The protein below binds the small molecule below.
Small molecule (SMILES): O=C([O-])C(=O)[O-]

Sequence of chain 2.A:
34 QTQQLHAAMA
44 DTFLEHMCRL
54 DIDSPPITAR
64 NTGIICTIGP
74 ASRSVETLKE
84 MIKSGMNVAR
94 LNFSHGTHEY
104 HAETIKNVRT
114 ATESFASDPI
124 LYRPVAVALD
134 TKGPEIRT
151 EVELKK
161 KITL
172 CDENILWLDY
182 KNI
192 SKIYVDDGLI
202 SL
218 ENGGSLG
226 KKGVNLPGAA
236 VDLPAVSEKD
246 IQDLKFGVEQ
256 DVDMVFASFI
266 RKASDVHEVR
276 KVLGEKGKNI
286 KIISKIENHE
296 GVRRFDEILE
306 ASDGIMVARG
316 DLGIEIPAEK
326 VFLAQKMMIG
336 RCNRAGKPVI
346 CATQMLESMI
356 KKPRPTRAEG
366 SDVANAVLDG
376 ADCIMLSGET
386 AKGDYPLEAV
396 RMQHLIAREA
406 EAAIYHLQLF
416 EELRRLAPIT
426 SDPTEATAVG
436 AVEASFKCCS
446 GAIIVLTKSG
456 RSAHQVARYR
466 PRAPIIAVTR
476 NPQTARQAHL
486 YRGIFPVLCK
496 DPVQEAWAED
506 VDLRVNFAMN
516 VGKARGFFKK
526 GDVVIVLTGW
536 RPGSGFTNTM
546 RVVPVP

Binding-site contacts:
Ligand atom O2 contacts residue MG1 of chain 2.G at 2.3 Å.
Ligand atom O1 contacts residue ALA313 of chain 2.A at 4.4 Å.
Ligand atom C2 contacts residue THR348 of chain 2.A at 3.5 Å.
Ligand atom C2 contacts residue GLY315 of chain 2.A at 3.8 Å.
Ligand atom O3 contacts residue MET380 of chain 2.A at 4.2 Å.
Ligand atom C2 contacts residue ALA313 of chain 2.A at 3.4 Å (hydrophobic).
Ligand atom C1 contacts residue MG1 of chain 2.G at 2.8 Å.
Ligand atom C1 contacts residue LYS290 of chain 2.A at 3.3 Å.
Ligand atom O3 contacts residue MET311 of chain 2.A at 3.2 Å.
Ligand atom O3 contacts residue THR348 of chain 2.A at 3.6 Å.
Ligand atom O1 contacts residue GLU292 of chain 2.A at 3.6 Å (salt-bridge).
Ligand atom O4 contacts residue ARG314 of chain 2.A at 3.5 Å (salt-bridge).
Ligand atom O1 contacts residue ASP316 of chain 2.A at 3.9 Å.
Ligand atom O3 contacts residue ARG93 of chain 2.A at 4.3 Å.
Ligand atom O4 contacts residue ALA313 of chain 2.A at 3.2 Å.
Ligand atom C1 contacts residue MET311 of chain 2.A at 4.0 Å (hydrophobic).
Ligand atom O4 contacts residue THR348 of chain 2.A at 2.4 Å (h-bond).
Ligand atom O2 contacts residue ASP316 of chain 2.A at 2.7 Å (salt-bridge).
Ligand atom O1 contacts residue MG1 of chain 2.G at 2.1 Å.
Ligand atom O4 contacts residue GLY315 of chain 2.A at 2.9 Å (h-bond).
Ligand atom C1 contacts residue GLU292 of chain 2.A at 4.0 Å.
Ligand atom O1 contacts residue LYS290 of chain 2.A at 2.6 Å (salt-bridge).
Ligand atom C1 contacts residue ASP316 of chain 2.A at 4.5 Å.
Ligand atom O3 contacts residue ALA313 of chain 2.A at 3.8 Å.
Ligand atom O2 contacts residue ALA313 of chain 2.A at 3.7 Å.
Ligand atom C2 contacts residue MG1 of chain 2.G at 2.9 Å.
Ligand atom O4 contacts residue ASP316 of chain 2.A at 3.8 Å.
Ligand atom O2 contacts residue GLY315 of chain 2.A at 3.6 Å.
Ligand atom C1 contacts residue ALA313 of chain 2.A at 3.7 Å (hydrophobic).
Ligand atom C1 contacts residue THR348 of chain 2.A at 4.0 Å.
Ligand atom O3 contacts residue LYS290 of chain 2.A at 3.2 Å (salt-bridge).
Ligand atom O3 contacts residue MG1 of chain 2.G at 4.0 Å.
Ligand atom O2 contacts residue GLU292 of chain 2.A at 3.2 Å (salt-bridge).
Ligand atom C2 contacts residue ASP316 of chain 2.A at 3.7 Å.
Ligand atom O4 contacts residue MG1 of chain 2.G at 4.1 Å.
Ligand atom C2 contacts residue GLU292 of chain 2.A at 3.9 Å.
Ligand atom C2 contacts residue ARG314 of chain 2.A at 4.5 Å.